Binding-site contacts:
Ligand atom O3 contacts residue PHE57 of chain 1.F at 4.2 Å.
Ligand atom C1 contacts residue PHE57 of chain 1.F at 4.2 Å (hydrophobic).
Ligand atom C7 contacts residue ASN75 of chain 1.F at 3.4 Å.
Ligand atom C2 contacts residue PRO53 of chain 1.F at 4.3 Å (hydrophobic).
Ligand atom C5 contacts residue HIS78 of chain 1.F at 4.1 Å.
Ligand atom C3 contacts residue ASN75 of chain 1.F at 3.7 Å.
Ligand atom C5 contacts residue ASN75 of chain 1.F at 3.7 Å.
Ligand atom C8 contacts residue ASN75 of chain 1.F at 4.4 Å.
Ligand atom C1 contacts residue ASN75 of chain 1.F at 1.5 Å.
Ligand atom N2 contacts residue ASN75 of chain 1.F at 2.8 Å (h-bond).
Ligand atom O5 contacts residue SER77 of chain 1.F at 4.1 Å.
Ligand atom C1 contacts residue HIS78 of chain 1.F at 4.2 Å.
Ligand atom O5 contacts residue ASN75 of chain 1.F at 2.4 Å (h-bond).
Ligand atom C4 contacts residue PHE57 of chain 1.F at 4.2 Å (hydrophobic).
Ligand atom C5 contacts residue PHE57 of chain 1.F at 4.0 Å (hydrophobic).
Ligand atom O7 contacts residue ASN75 of chain 1.F at 3.6 Å (h-bond).
Ligand atom C2 contacts residue ASN75 of chain 1.F at 2.3 Å.
Ligand atom C6 contacts residue HIS78 of chain 1.F at 3.8 Å.
Ligand atom C3 contacts residue PRO53 of chain 1.F at 3.8 Å (hydrophobic).
Ligand atom N2 contacts residue PRO53 of chain 1.F at 4.0 Å.
Ligand atom O6 contacts residue SER77 of chain 1.F at 3.5 Å (h-bond).
Ligand atom O5 contacts residue HIS78 of chain 1.F at 3.2 Å (h-bond).
Ligand atom C5 contacts residue SER77 of chain 1.F at 4.4 Å.
Ligand atom C8 contacts residue LYS159 of chain 1.F at 3.9 Å.
Ligand atom O6 contacts residue HIS78 of chain 1.F at 3.5 Å (h-bond).
Ligand atom C4 contacts residue ASN75 of chain 1.F at 4.2 Å.
Ligand atom O6 contacts residue PHE57 of chain 1.F at 3.7 Å.
Ligand atom C1 contacts residue SER77 of chain 1.F at 4.1 Å.
Ligand atom O5 contacts residue PHE57 of chain 1.F at 4.1 Å.

Sequence of chain 1.F:
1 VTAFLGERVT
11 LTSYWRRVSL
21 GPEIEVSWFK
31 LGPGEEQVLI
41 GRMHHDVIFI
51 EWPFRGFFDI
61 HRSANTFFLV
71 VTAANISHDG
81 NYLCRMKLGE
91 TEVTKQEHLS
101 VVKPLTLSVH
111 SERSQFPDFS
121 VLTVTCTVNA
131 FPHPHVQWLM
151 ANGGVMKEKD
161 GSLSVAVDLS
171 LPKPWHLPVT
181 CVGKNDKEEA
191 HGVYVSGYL

The small molecule below binds the protein below.
Small molecule (SMILES): CC(=O)N[C@H]1[C@H](O[C@H]2[C@H](O)[C@@H](NC(C)=O)CO[C@@H]2CO)O[C@H](CO)[C@@H](O[C@@H]2O[C@H](CO[C@H]3O[C@H](CO)[C@@H](O)[C@H](O)[C@@H]3O)[C@@H](O)[C@H](O[C@H]3O[C@H](CO)[C@@H](O)[C@H](O)[C@@H]3O)[C@@H]2O)[C@@H]1O